The small molecule below binds the protein below.
Small molecule (SMILES): CSCC[C@H](NC(=O)[C@@H]1CCCN1C(=O)[C@H](CCCN=C(N)N)NC(=O)[C@H](CC(C)C)NC(=O)[C@@H]1CCCN1C(=O)[C@@H](NC(=O)[C@H](CCC(N)=O)NC(=O)[C@@H]1CCCN1C(=O)[C@@H](N)CCCN=C(N)N)C(C)C)C(=O)O

Binding-site contacts:
Ligand atom CB contacts residue GLU153 of chain 1.A at 3.1 Å.
Ligand atom O contacts residue TYR85 of chain 1.A at 2.7 Å (h-bond).
Ligand atom O contacts residue GOL1 of chain 1.H at 2.4 Å (h-bond).
Ligand atom NH2 contacts residue ASN64 of chain 1.A at 3.4 Å (h-bond).
Ligand atom N contacts residue SER78 of chain 1.A at 3.1 Å (h-bond).
Ligand atom NE2 contacts residue SO41 of chain 1.M at 3.4 Å (h-bond).
Ligand atom N contacts residue TYR100 of chain 1.A at 3.0 Å (h-bond).
Ligand atom NH2 contacts residue TYR60 of chain 1.A at 3.4 Å (h-bond).
Ligand atom N contacts residue TYR172 of chain 1.A at 2.5 Å (h-bond).
Ligand atom O contacts residue THR144 of chain 1.A at 2.7 Å (h-bond).
Ligand atom C contacts residue TYR8 of chain 1.A at 3.3 Å (hydrophobic).
Ligand atom CB contacts residue TYR100 of chain 1.A at 3.2 Å (hydrophobic).
Ligand atom CA contacts residue TYR172 of chain 1.A at 3.4 Å (hydrophobic).
Ligand atom NE contacts residue ASN64 of chain 1.A at 2.6 Å (h-bond).
Ligand atom N contacts residue GOL1 of chain 1.G at 3.0 Å (h-bond).
Ligand atom CG1 contacts residue ARG63 of chain 1.A at 3.4 Å.
Ligand atom CZ contacts residue ASN64 of chain 1.A at 3.4 Å.
Ligand atom CA contacts residue TYR100 of chain 1.A at 3.1 Å (hydrophobic).
Ligand atom CG contacts residue GOL1 of chain 1.H at 3.3 Å.
Ligand atom N contacts residue GOL1 of chain 1.H at 2.8 Å.
Ligand atom CD1 contacts residue GLN156 of chain 1.A at 3.0 Å.
Ligand atom C contacts residue LYS147 of chain 1.A at 3.2 Å.
Ligand atom OXT contacts residue LYS147 of chain 1.A at 2.5 Å (salt-bridge).
Ligand atom O contacts residue TYR160 of chain 1.A at 2.6 Å (h-bond).
Ligand atom CA contacts residue TYR8 of chain 1.A at 3.2 Å (hydrophobic).
Ligand atom N contacts residue GLU153 of chain 1.A at 3.1 Å (salt-bridge).
Ligand atom O contacts residue TRP148 of chain 1.A at 3.0 Å (h-bond).
Ligand atom CE contacts residue TYR117 of chain 1.A at 3.3 Å (hydrophobic).
Ligand atom CD contacts residue GLU153 of chain 1.A at 3.3 Å.
Ligand atom O contacts residue TRP148 of chain 1.A at 3.4 Å (h-bond).
Ligand atom O contacts residue LYS147 of chain 1.A at 2.9 Å.
Ligand atom CB contacts residue GLN71 of chain 1.A at 3.3 Å.
Ligand atom O contacts residue GOL1 of chain 1.G at 2.6 Å (h-bond).
Ligand atom O contacts residue THR74 of chain 1.A at 3.2 Å.
Ligand atom N contacts residue TYR8 of chain 1.A at 2.9 Å (h-bond).
Ligand atom CG1 contacts residue GOL1 of chain 1.H at 2.9 Å.
Ligand atom NH1 contacts residue GLU153 of chain 1.A at 2.5 Å (salt-bridge).
Ligand atom C contacts residue TYR85 of chain 1.A at 3.4 Å (hydrophobic).
Ligand atom OXT contacts residue ASN81 of chain 1.A at 2.9 Å (h-bond).
Ligand atom CG contacts residue GLU153 of chain 1.A at 3.3 Å.

Sequence of chain 1.A:
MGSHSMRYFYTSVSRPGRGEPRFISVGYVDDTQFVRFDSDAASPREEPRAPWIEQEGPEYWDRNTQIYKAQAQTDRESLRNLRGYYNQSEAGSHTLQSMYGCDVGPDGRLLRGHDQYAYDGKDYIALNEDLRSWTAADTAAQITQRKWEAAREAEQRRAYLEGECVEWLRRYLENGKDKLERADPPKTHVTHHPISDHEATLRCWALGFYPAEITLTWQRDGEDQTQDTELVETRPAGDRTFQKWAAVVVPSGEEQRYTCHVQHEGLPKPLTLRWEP